Sequence of chain 1.A:
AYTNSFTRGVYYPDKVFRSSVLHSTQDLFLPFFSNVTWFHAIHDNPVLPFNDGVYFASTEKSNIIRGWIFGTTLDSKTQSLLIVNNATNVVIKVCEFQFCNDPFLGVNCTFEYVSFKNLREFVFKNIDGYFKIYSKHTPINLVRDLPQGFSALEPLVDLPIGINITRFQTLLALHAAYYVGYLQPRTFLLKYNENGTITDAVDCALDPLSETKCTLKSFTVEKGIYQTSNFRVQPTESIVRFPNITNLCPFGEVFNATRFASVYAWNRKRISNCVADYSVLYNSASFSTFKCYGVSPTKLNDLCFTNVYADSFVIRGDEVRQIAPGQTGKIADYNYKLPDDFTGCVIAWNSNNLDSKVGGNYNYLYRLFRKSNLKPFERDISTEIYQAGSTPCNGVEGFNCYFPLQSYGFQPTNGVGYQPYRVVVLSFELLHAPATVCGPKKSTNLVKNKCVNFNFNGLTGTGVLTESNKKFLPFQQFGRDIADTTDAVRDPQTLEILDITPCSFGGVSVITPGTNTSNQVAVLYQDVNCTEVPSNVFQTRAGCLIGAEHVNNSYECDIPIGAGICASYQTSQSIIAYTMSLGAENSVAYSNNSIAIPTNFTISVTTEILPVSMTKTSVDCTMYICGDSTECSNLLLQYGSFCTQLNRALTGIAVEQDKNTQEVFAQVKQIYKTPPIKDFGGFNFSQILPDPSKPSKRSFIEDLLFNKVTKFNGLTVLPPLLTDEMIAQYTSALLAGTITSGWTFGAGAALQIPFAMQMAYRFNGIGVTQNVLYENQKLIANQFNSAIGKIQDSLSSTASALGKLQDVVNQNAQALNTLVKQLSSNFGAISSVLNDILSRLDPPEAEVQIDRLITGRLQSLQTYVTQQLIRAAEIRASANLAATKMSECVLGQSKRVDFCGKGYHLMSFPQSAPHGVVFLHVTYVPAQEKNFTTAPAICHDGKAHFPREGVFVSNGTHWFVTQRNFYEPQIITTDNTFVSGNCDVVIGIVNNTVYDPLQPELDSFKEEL

Binding-site contacts:
Ligand atom C5 contacts residue ASN332 of chain 1.A at 3.7 Å.
Ligand atom O3 contacts residue VAL356 of chain 1.A at 3.9 Å.
Ligand atom C1 contacts residue ASN332 of chain 1.A at 1.4 Å.
Ligand atom C4 contacts residue ASN332 of chain 1.A at 4.2 Å.
Ligand atom C7 contacts residue GLY328 of chain 1.A at 3.8 Å.
Ligand atom N2 contacts residue ASN332 of chain 1.A at 2.9 Å (h-bond).
Ligand atom C8 contacts residue PHE331 of chain 1.A at 3.7 Å (hydrophobic).
Ligand atom C8 contacts residue PHE327 of chain 1.A at 3.6 Å (hydrophobic).
Ligand atom C3 contacts residue ASN332 of chain 1.A at 3.8 Å.
Ligand atom O7 contacts residue ASN332 of chain 1.A at 4.1 Å.
Ligand atom C8 contacts residue GLY328 of chain 1.A at 3.8 Å.
Ligand atom C7 contacts residue ASN332 of chain 1.A at 3.7 Å.
Ligand atom O3 contacts residue SER360 of chain 1.A at 4.5 Å.
Ligand atom O5 contacts residue ASN332 of chain 1.A at 2.4 Å (h-bond).
Ligand atom C2 contacts residue ASN332 of chain 1.A at 2.5 Å.
Ligand atom O7 contacts residue GLY328 of chain 1.A at 3.6 Å.

The protein below binds the small molecule below.
Small molecule (SMILES): CC(=O)N[C@@H]1[C@@H](O)[C@H](O)[C@@H](CO)O[C@H]1O